A protein and the small-molecule ligand that binds it are described below.
Small molecule (SMILES): CC(=O)N[C@@H]1[C@@H](O)[C@H](O)[C@@H](CO)O[C@H]1O

Sequence of chain 1.C:
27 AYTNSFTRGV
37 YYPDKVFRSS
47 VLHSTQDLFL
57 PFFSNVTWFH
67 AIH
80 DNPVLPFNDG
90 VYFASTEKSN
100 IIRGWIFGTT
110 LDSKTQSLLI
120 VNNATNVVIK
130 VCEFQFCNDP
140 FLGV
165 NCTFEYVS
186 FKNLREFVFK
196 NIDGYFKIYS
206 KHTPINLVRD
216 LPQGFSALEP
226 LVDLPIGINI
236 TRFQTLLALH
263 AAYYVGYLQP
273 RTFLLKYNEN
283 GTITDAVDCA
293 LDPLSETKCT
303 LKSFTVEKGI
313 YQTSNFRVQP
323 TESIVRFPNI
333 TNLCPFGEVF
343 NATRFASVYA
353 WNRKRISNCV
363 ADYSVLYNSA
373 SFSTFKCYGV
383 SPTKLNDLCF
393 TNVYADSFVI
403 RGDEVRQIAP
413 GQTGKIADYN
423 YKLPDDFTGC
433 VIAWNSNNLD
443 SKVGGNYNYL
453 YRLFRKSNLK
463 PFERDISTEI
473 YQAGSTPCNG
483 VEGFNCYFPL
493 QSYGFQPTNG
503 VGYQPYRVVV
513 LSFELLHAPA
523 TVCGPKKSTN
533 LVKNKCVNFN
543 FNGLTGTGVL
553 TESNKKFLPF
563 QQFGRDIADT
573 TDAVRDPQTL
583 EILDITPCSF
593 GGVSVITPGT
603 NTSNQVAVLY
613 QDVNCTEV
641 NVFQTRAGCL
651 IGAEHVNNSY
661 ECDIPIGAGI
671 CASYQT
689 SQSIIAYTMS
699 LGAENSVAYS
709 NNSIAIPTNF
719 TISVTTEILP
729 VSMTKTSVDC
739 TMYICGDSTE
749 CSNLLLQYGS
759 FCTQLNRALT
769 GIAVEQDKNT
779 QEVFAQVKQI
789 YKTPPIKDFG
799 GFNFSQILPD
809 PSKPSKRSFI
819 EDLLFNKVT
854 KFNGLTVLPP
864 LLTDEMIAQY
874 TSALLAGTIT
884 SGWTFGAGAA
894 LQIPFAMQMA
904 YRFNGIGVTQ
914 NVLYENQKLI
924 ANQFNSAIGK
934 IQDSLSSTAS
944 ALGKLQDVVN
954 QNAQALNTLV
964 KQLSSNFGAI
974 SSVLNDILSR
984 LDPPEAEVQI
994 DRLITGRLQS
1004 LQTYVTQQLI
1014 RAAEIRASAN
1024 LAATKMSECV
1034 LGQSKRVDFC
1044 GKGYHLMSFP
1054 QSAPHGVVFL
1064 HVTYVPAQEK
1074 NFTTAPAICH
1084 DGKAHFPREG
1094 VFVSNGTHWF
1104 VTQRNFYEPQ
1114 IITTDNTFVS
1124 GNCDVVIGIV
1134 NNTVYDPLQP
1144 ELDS

Binding-site contacts:
Ligand atom C8 contacts residue GLY1131 of chain 1.C at 3.5 Å.
Ligand atom C1 contacts residue ASN709 of chain 1.C at 1.4 Å.
Ligand atom O6 contacts residue ASP796 of chain 1.A at 4.4 Å.
Ligand atom C4 contacts residue ASN709 of chain 1.C at 4.2 Å.
Ligand atom C2 contacts residue ASN709 of chain 1.C at 2.5 Å.
Ligand atom C8 contacts residue ASN709 of chain 1.C at 4.4 Å.
Ligand atom C7 contacts residue ASN709 of chain 1.C at 3.2 Å.
Ligand atom N2 contacts residue ASN709 of chain 1.C at 2.9 Å (h-bond).
Ligand atom O7 contacts residue ASN709 of chain 1.C at 3.1 Å (h-bond).
Ligand atom O5 contacts residue ASN709 of chain 1.C at 2.4 Å (h-bond).
Ligand atom C5 contacts residue ASN709 of chain 1.C at 3.7 Å.
Ligand atom C3 contacts residue ASN709 of chain 1.C at 3.8 Å.

Sequence of chain 1.A:
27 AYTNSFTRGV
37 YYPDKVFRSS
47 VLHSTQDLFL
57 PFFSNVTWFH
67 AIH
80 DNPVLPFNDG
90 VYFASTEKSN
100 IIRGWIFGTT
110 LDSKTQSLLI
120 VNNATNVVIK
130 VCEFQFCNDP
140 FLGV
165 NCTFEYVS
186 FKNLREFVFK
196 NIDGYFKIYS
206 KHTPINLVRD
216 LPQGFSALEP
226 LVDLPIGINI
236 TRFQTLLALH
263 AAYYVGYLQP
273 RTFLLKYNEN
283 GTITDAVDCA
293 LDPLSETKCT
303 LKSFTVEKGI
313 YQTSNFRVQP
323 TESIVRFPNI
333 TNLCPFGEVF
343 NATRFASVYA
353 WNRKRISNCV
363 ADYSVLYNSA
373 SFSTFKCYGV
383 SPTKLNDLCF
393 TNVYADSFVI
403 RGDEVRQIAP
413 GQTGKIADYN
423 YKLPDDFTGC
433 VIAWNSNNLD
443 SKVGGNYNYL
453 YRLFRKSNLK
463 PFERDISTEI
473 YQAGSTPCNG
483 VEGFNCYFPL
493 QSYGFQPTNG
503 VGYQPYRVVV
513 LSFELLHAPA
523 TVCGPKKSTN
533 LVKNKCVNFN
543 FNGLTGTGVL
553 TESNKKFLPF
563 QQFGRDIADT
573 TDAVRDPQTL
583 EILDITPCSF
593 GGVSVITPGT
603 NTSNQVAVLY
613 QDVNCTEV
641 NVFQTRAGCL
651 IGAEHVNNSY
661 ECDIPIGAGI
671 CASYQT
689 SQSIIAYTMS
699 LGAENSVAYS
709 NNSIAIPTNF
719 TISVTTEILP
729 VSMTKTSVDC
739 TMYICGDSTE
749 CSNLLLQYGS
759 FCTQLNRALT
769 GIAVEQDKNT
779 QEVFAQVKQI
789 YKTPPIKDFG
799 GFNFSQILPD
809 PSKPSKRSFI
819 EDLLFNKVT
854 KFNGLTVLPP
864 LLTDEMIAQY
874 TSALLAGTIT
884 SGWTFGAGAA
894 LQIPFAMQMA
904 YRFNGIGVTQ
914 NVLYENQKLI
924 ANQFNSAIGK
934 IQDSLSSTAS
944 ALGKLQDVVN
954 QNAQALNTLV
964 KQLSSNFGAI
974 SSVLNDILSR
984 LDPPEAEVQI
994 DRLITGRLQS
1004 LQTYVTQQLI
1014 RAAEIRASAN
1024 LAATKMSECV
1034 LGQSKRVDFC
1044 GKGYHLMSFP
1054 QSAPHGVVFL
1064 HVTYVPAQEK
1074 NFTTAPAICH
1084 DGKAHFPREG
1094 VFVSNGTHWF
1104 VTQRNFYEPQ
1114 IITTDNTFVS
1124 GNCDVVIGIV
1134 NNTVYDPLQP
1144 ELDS